Binding-site contacts:
Ligand atom N2 contacts residue TRP357 of chain 3.A at 3.2 Å (h-bond).
Ligand atom C5 contacts residue ASN65 of chain 3.A at 3.7 Å.
Ligand atom O5 contacts residue ASN65 of chain 3.A at 2.4 Å (h-bond).
Ligand atom O5 contacts residue TRP357 of chain 3.A at 4.4 Å.
Ligand atom C3 contacts residue TRP357 of chain 3.A at 4.1 Å (hydrophobic).
Ligand atom C1 contacts residue TRP357 of chain 3.A at 4.0 Å (hydrophobic).
Ligand atom C7 contacts residue TRP357 of chain 3.A at 3.7 Å (hydrophobic).
Ligand atom C7 contacts residue ASN65 of chain 3.A at 3.5 Å.
Ligand atom O7 contacts residue ASN65 of chain 3.A at 3.7 Å.
Ligand atom C2 contacts residue TRP357 of chain 3.A at 4.2 Å (hydrophobic).
Ligand atom C8 contacts residue TRP357 of chain 3.A at 3.1 Å (hydrophobic).
Ligand atom C2 contacts residue ASN65 of chain 3.A at 2.5 Å.
Ligand atom O4 contacts residue TRP357 of chain 3.A at 4.2 Å.
Ligand atom N2 contacts residue ASN65 of chain 3.A at 2.9 Å (h-bond).
Ligand atom C3 contacts residue ASN65 of chain 3.A at 3.9 Å.
Ligand atom C5 contacts residue TRP357 of chain 3.A at 4.1 Å (hydrophobic).
Ligand atom C1 contacts residue ASN65 of chain 3.A at 1.4 Å.
Ligand atom C4 contacts residue ASN65 of chain 3.A at 4.3 Å.

This protein binds this small molecule.
Small molecule (SMILES): CC(=O)N[C@@H]1[C@@H](O)[C@H](O)[C@@H](CO)O[C@H]1O

Sequence of chain 3.A:
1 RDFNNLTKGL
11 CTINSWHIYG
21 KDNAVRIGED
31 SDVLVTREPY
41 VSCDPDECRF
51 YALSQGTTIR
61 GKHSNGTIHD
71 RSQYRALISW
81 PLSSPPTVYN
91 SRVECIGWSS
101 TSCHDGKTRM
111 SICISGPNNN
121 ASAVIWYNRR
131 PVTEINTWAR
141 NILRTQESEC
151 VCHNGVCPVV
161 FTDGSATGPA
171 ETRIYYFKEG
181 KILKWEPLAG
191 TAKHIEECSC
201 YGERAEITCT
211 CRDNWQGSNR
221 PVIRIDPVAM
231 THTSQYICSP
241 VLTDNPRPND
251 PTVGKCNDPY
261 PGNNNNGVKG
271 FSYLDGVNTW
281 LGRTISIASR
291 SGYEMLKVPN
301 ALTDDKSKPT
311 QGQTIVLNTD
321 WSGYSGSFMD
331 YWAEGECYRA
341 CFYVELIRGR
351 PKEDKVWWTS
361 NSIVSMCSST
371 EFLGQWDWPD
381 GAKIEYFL